Sequence of chain 1.B:
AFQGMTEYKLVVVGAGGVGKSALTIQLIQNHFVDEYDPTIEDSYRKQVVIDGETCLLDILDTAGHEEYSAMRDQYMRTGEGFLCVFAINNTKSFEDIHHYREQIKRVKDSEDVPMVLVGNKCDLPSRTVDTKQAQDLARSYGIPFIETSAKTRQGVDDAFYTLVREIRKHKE

Binding-site contacts:
Ligand atom C10 contacts residue GLY79 of chain 1.B at 3.8 Å.
Ligand atom C28 contacts residue ARG45 of chain 1.B at 3.2 Å.
Ligand atom C22 contacts residue TYR44 of chain 1.B at 3.7 Å (hydrophobic).
Ligand atom O16 contacts residue LYS9 of chain 1.B at 3.7 Å.
Ligand atom C12 contacts residue LEU60 of chain 1.B at 3.9 Å (hydrophobic).
Ligand atom C4 contacts residue ASP58 of chain 1.B at 3.8 Å.
Ligand atom C10 contacts residue VAL11 of chain 1.B at 3.7 Å (hydrophobic).
Ligand atom C25 contacts residue ARG45 of chain 1.B at 3.9 Å.
Ligand atom C8 contacts residue LEU10 of chain 1.B at 3.8 Å (hydrophobic).
Ligand atom C11 contacts residue LYS9 of chain 1.B at 3.7 Å.
Ligand atom C15 contacts residue LYS9 of chain 1.B at 3.7 Å.
Ligand atom C21 contacts residue ARG45 of chain 1.B at 3.8 Å.
Ligand atom C9 contacts residue LYS9 of chain 1.B at 3.6 Å.
Ligand atom N2 contacts residue LYS9 of chain 1.B at 3.4 Å (salt-bridge).
Ligand atom C22 contacts residue ARG45 of chain 1.B at 3.8 Å.
Ligand atom C18 contacts residue ASP58 of chain 1.B at 3.4 Å.
Ligand atom C5 contacts residue TYR44 of chain 1.B at 3.9 Å (hydrophobic).
Ligand atom C8 contacts residue ASP58 of chain 1.B at 3.4 Å.
Ligand atom C9 contacts residue LEU10 of chain 1.B at 3.5 Å (hydrophobic).
Ligand atom C6 contacts residue ASP58 of chain 1.B at 3.8 Å.
Ligand atom C26 contacts residue SER43 of chain 1.B at 3.9 Å.
Ligand atom C22 contacts residue SER43 of chain 1.B at 3.6 Å.
Ligand atom C1 contacts residue ASP58 of chain 1.B at 3.7 Å.
Ligand atom O13 contacts residue THR78 of chain 1.B at 3.4 Å.
Ligand atom C21 contacts residue TYR44 of chain 1.B at 3.4 Å (hydrophobic).
Ligand atom C9 contacts residue LEU60 of chain 1.B at 3.9 Å (hydrophobic).
Ligand atom C4 contacts residue ILE59 of chain 1.B at 3.9 Å (hydrophobic).
Ligand atom C14 contacts residue TYR75 of chain 1.B at 3.6 Å (hydrophobic).
Ligand atom O13 contacts residue TYR75 of chain 1.B at 3.2 Å.
Ligand atom C8 contacts residue LYS9 of chain 1.B at 3.7 Å.
Ligand atom C14 contacts residue THR78 of chain 1.B at 3.7 Å.
Ligand atom C9 contacts residue VAL11 of chain 1.B at 3.6 Å (hydrophobic).
Ligand atom C5 contacts residue ASP58 of chain 1.B at 3.9 Å.
Ligand atom C10 contacts residue TYR75 of chain 1.B at 3.8 Å (hydrophobic).
Ligand atom O17 contacts residue ASP58 of chain 1.B at 3.8 Å.
Ligand atom C8 contacts residue LEU60 of chain 1.B at 4.0 Å (hydrophobic).
Ligand atom N2 contacts residue ASP58 of chain 1.B at 3.6 Å.
Ligand atom C3 contacts residue ASP58 of chain 1.B at 3.6 Å.
Ligand atom C5 contacts residue SER43 of chain 1.B at 4.0 Å.
Ligand atom C18 contacts residue LYS9 of chain 1.B at 3.5 Å.

This protein binds this small molecule.
Small molecule (SMILES): COc1nc(-c2cccc3c2OCCO3)ccc1Nc1ccc(CN(C)C)cc1